Sequence of chain 1.C:
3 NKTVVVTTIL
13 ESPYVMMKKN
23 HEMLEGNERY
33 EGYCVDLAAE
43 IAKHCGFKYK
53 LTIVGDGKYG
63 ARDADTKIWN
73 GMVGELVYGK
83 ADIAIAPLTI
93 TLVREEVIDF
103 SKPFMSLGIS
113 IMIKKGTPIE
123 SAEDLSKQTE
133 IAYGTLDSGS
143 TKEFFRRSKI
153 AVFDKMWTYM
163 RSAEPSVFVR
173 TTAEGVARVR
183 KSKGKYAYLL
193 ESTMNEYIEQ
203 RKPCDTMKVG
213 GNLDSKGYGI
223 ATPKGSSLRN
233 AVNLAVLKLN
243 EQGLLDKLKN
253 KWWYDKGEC

Binding-site contacts:
Ligand atom OE2 contacts residue LEU138 of chain 1.C at 4.1 Å.
Ligand atom OE1 contacts residue THR143 of chain 1.C at 2.6 Å (h-bond).
Ligand atom CD contacts residue GLU193 of chain 1.C at 3.8 Å.
Ligand atom OE2 contacts residue SER142 of chain 1.C at 3.3 Å (h-bond).
Ligand atom N contacts residue PRO89 of chain 1.C at 2.8 Å (h-bond).
Ligand atom CB contacts residue GLU193 of chain 1.C at 4.1 Å.
Ligand atom N contacts residue TYR220 of chain 1.C at 3.6 Å.
Ligand atom C contacts residue TYR61 of chain 1.C at 3.6 Å (hydrophobic).
Ligand atom C contacts residue SER142 of chain 1.C at 3.3 Å.
Ligand atom CB contacts residue TYR61 of chain 1.C at 3.5 Å (hydrophobic).
Ligand atom OXT contacts residue THR91 of chain 1.C at 2.9 Å (h-bond).
Ligand atom OE1 contacts residue GLU193 of chain 1.C at 3.7 Å.
Ligand atom N contacts residue THR91 of chain 1.C at 2.9 Å (h-bond).
Ligand atom O contacts residue SER142 of chain 1.C at 2.8 Å (h-bond).
Ligand atom O contacts residue TYR61 of chain 1.C at 3.4 Å.
Ligand atom CB contacts residue LEU138 of chain 1.C at 3.9 Å (hydrophobic).
Ligand atom N contacts residue GLU193 of chain 1.C at 2.8 Å (salt-bridge).
Ligand atom OXT contacts residue LEU90 of chain 1.C at 3.6 Å.
Ligand atom C contacts residue THR91 of chain 1.C at 3.6 Å.
Ligand atom CG contacts residue GLU193 of chain 1.C at 3.5 Å.
Ligand atom O contacts residue GLY141 of chain 1.C at 3.2 Å.
Ligand atom OXT contacts residue TYR61 of chain 1.C at 3.5 Å.
Ligand atom OE2 contacts residue GLY141 of chain 1.C at 3.7 Å.
Ligand atom CA contacts residue SER142 of chain 1.C at 3.2 Å.
Ligand atom CG contacts residue TYR61 of chain 1.C at 4.2 Å (hydrophobic).
Ligand atom OE2 contacts residue THR143 of chain 1.C at 3.1 Å (h-bond).
Ligand atom CA contacts residue PRO89 of chain 1.C at 4.1 Å (hydrophobic).
Ligand atom N contacts residue TYR61 of chain 1.C at 4.0 Å.
Ligand atom CD contacts residue LEU138 of chain 1.C at 4.0 Å (hydrophobic).
Ligand atom CA contacts residue THR91 of chain 1.C at 3.4 Å.
Ligand atom CA contacts residue TYR61 of chain 1.C at 4.0 Å (hydrophobic).
Ligand atom OXT contacts residue PRO89 of chain 1.C at 3.7 Å.
Ligand atom CG contacts residue LEU138 of chain 1.C at 3.7 Å (hydrophobic).
Ligand atom CA contacts residue GLU193 of chain 1.C at 3.3 Å.
Ligand atom CD contacts residue THR143 of chain 1.C at 3.2 Å.
Ligand atom OXT contacts residue ARG96 of chain 1.C at 2.8 Å (salt-bridge).
Ligand atom O contacts residue ARG96 of chain 1.C at 2.8 Å (salt-bridge).
Ligand atom N contacts residue SER142 of chain 1.C at 4.0 Å.
Ligand atom C contacts residue ARG96 of chain 1.C at 3.4 Å.
Ligand atom OXT contacts residue SER142 of chain 1.C at 3.9 Å.

A protein and the small-molecule ligand that binds it are described below.
Small molecule (SMILES): N[C@@H](CCC(=O)O)C(=O)O